Sequence of chain 1.F:
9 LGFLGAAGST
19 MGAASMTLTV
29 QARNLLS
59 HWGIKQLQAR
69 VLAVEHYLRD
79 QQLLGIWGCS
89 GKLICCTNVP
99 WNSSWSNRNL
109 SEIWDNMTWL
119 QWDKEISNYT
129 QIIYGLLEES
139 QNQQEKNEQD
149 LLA

Binding-site contacts:
Ligand atom C6 contacts residue NAG1 of chain 1.JB at 3.8 Å.
Ligand atom N2 contacts residue NAG1 of chain 1.JB at 4.1 Å.
Ligand atom C4 contacts residue ASN105 of chain 1.F at 3.5 Å.
Ligand atom O7 contacts residue SER109 of chain 1.F at 2.9 Å (h-bond).
Ligand atom O4 contacts residue ASN105 of chain 1.F at 3.0 Å (h-bond).
Ligand atom O6 contacts residue GLU110 of chain 1.F at 2.9 Å (salt-bridge).
Ligand atom C1 contacts residue GLU110 of chain 1.F at 4.0 Å.
Ligand atom N2 contacts residue SER109 of chain 1.F at 3.7 Å.
Ligand atom O3 contacts residue ASN107 of chain 1.F at 4.2 Å.
Ligand atom O5 contacts residue ASN107 of chain 1.F at 2.3 Å (h-bond).
Ligand atom O3 contacts residue NAG1 of chain 1.JB at 3.7 Å.
Ligand atom C2 contacts residue ASN107 of chain 1.F at 2.5 Å.
Ligand atom O4 contacts residue NAG1 of chain 1.JB at 3.4 Å (h-bond).
Ligand atom C3 contacts residue ASN105 of chain 1.F at 3.6 Å.
Ligand atom C5 contacts residue GLU110 of chain 1.F at 3.6 Å.
Ligand atom C6 contacts residue GLU110 of chain 1.F at 4.1 Å.
Ligand atom O5 contacts residue GLU110 of chain 1.F at 3.6 Å.
Ligand atom O6 contacts residue NAG1 of chain 1.JB at 4.1 Å.
Ligand atom C4 contacts residue ASN107 of chain 1.F at 4.2 Å.
Ligand atom C1 contacts residue ASN107 of chain 1.F at 1.4 Å.
Ligand atom C7 contacts residue SER109 of chain 1.F at 3.6 Å.
Ligand atom C6 contacts residue ARG106 of chain 1.F at 4.0 Å.
Ligand atom C4 contacts residue NAG1 of chain 1.JB at 4.1 Å.
Ligand atom C3 contacts residue GLU110 of chain 1.F at 3.5 Å.
Ligand atom C4 contacts residue ARG106 of chain 1.F at 3.9 Å.
Ligand atom C5 contacts residue NAG1 of chain 1.JB at 3.5 Å.
Ligand atom O3 contacts residue ASN105 of chain 1.F at 2.8 Å (h-bond).
Ligand atom C5 contacts residue ASN107 of chain 1.F at 3.6 Å.
Ligand atom C3 contacts residue NAG1 of chain 1.JB at 3.6 Å.
Ligand atom C5 contacts residue GLU110 of chain 1.F at 3.4 Å.
Ligand atom C6 contacts residue GLU110 of chain 1.F at 3.7 Å.
Ligand atom C1 contacts residue GLU110 of chain 1.F at 3.8 Å.
Ligand atom C8 contacts residue ASN107 of chain 1.F at 4.1 Å.
Ligand atom O7 contacts residue ASN107 of chain 1.F at 3.4 Å (h-bond).
Ligand atom O7 contacts residue SER107 of chain 1.G at 3.7 Å.
Ligand atom C4 contacts residue GLU110 of chain 1.F at 3.6 Å.
Ligand atom C7 contacts residue ASN107 of chain 1.F at 3.2 Å.
Ligand atom C3 contacts residue ASN107 of chain 1.F at 3.8 Å.
Ligand atom N2 contacts residue ASN107 of chain 1.F at 2.9 Å (h-bond).
Ligand atom O5 contacts residue GLU110 of chain 1.F at 3.9 Å.

Sequence of chain 1.G:
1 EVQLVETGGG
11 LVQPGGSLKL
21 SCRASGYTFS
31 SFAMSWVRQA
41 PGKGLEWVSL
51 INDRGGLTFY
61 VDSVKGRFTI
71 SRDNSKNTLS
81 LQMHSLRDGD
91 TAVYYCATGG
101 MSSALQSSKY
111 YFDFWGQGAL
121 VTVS

A small-molecule ligand and the protein it binds are described below.
Small molecule (SMILES): CC(=O)N[C@H]1CO[C@H](CO[C@@H]2O[C@@H](C)[C@@H](O)[C@@H](O)[C@@H]2O)[C@@H](O)[C@@H]1O